Binding-site contacts:
Ligand atom C3 contacts residue ASN21 of chain 42.E at 3.7 Å.
Ligand atom O6 contacts residue ASN21 of chain 42.E at 4.3 Å.
Ligand atom C2 contacts residue ASN21 of chain 42.E at 2.5 Å.
Ligand atom O7 contacts residue ASN21 of chain 42.E at 4.0 Å.
Ligand atom O5 contacts residue ASN21 of chain 42.E at 2.5 Å (h-bond).
Ligand atom N2 contacts residue ASN21 of chain 42.E at 3.3 Å (h-bond).
Ligand atom C7 contacts residue ASN21 of chain 42.E at 4.0 Å.
Ligand atom C5 contacts residue ASN21 of chain 42.E at 3.3 Å.
Ligand atom C1 contacts residue ASN21 of chain 42.E at 1.4 Å.
Ligand atom C6 contacts residue ASN21 of chain 42.E at 3.3 Å.
Ligand atom C4 contacts residue ASN21 of chain 42.E at 3.8 Å.

Sequence of chain 42.E:
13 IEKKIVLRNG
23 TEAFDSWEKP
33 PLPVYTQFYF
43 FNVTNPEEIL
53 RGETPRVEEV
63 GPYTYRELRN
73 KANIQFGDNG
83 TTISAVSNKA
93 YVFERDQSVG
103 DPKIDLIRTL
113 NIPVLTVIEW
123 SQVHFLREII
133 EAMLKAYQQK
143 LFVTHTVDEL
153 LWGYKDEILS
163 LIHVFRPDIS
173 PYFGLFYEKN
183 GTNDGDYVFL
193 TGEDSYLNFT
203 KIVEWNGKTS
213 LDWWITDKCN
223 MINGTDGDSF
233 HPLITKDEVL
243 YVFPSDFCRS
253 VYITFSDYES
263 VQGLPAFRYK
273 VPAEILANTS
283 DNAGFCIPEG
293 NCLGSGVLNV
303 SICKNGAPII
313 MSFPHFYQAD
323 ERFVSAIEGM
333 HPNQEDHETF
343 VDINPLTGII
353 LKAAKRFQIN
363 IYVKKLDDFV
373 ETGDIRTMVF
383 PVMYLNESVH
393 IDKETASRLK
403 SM

The protein below binds the small molecule below.
Small molecule (SMILES): CC(=O)N[C@@H]1[C@@H](O)[C@H](O)[C@@H](CO)O[C@H]1O